Sequence of chain 1.A:
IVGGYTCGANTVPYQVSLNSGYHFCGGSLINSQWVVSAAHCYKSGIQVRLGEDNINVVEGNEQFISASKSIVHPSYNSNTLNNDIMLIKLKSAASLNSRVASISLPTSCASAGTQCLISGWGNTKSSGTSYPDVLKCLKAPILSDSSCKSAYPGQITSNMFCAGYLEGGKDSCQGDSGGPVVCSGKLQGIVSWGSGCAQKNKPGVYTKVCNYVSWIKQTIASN

This small molecule binds to this protein.
Small molecule (SMILES): NC(=[NH2+])c1ccc2[nH]c(-c3cc(CC(=O)[O-])cc(Br)c3[O-])cc2c1

Binding-site contacts:
Ligand atom C4 contacts residue SER192 of chain 1.A at 3.7 Å.
Ligand atom N2 contacts residue GLY204 of chain 1.A at 3.2 Å.
Ligand atom N1 contacts residue SER172 of chain 1.A at 3.5 Å (h-bond).
Ligand atom C6 contacts residue GLY196 of chain 1.A at 3.7 Å.
Ligand atom C2 contacts residue SER172 of chain 1.A at 3.7 Å.
Ligand atom C1 contacts residue GLY194 of chain 1.A at 3.8 Å.
Ligand atom N3 contacts residue GLN174 of chain 1.A at 3.7 Å.
Ligand atom C6' contacts residue HIS40 of chain 1.A at 3.8 Å.
Ligand atom C1 contacts residue TRP193 of chain 1.A at 3.7 Å (hydrophobic).
Ligand atom CW' contacts residue GLN174 of chain 1.A at 3.1 Å.
Ligand atom N1 contacts residue ASP171 of chain 1.A at 2.9 Å (salt-bridge).
Ligand atom C8 contacts residue GLN174 of chain 1.A at 3.7 Å.
Ligand atom C6' contacts residue GLN174 of chain 1.A at 3.8 Å.
Ligand atom C6 contacts residue GLY194 of chain 1.A at 3.8 Å.
Ligand atom C5 contacts residue GLN174 of chain 1.A at 3.8 Å.
Ligand atom CV' contacts residue GLN174 of chain 1.A at 3.0 Å.
Ligand atom O6' contacts residue SER177 of chain 1.A at 2.8 Å (h-bond).
Ligand atom C3 contacts residue SER177 of chain 1.A at 3.5 Å.
Ligand atom N1 contacts residue GLY194 of chain 1.A at 3.7 Å.
Ligand atom C1' contacts residue GLN174 of chain 1.A at 3.6 Å.
Ligand atom O6' contacts residue HIS40 of chain 1.A at 2.7 Å (h-bond).
Ligand atom BR5' contacts residue HIS40 of chain 1.A at 3.6 Å.
Ligand atom N1 contacts residue CYS197 of chain 1.A at 3.8 Å.
Ligand atom C3' contacts residue GLN174 of chain 1.A at 3.0 Å.
Ligand atom C7 contacts residue SER172 of chain 1.A at 3.3 Å.
Ligand atom C3 contacts residue SER192 of chain 1.A at 3.4 Å.
Ligand atom C7 contacts residue ASP171 of chain 1.A at 3.5 Å.
Ligand atom C1 contacts residue SER172 of chain 1.A at 3.8 Å.
Ligand atom C4 contacts residue SER177 of chain 1.A at 3.6 Å.
Ligand atom N1 contacts residue GLY196 of chain 1.A at 2.9 Å (h-bond).
Ligand atom N2 contacts residue ASP171 of chain 1.A at 2.9 Å (salt-bridge).
Ligand atom N3 contacts residue SER177 of chain 1.A at 3.0 Å (h-bond).
Ligand atom C3 contacts residue VAL191 of chain 1.A at 3.8 Å (hydrophobic).
Ligand atom N3 contacts residue SER192 of chain 1.A at 3.7 Å.
Ligand atom C2' contacts residue GLN174 of chain 1.A at 3.5 Å.
Ligand atom C4 contacts residue GLN174 of chain 1.A at 3.8 Å.
Ligand atom C4' contacts residue GLN174 of chain 1.A at 3.1 Å.
Ligand atom C2 contacts residue TRP193 of chain 1.A at 3.8 Å (hydrophobic).
Ligand atom OY' contacts residue GLN174 of chain 1.A at 2.6 Å (h-bond).
Ligand atom N2 contacts residue SER172 of chain 1.A at 2.9 Å (h-bond).